A small-molecule ligand and the protein it binds are described below.
Small molecule (SMILES): CC(=O)N[C@@H]1[C@@H](O)[C@H](O)[C@@H](CO)O[C@H]1O

Binding-site contacts:
Ligand atom C8 contacts residue ASN202 of chain 1.A at 4.1 Å.
Ligand atom O5 contacts residue ASN202 of chain 1.A at 2.5 Å (h-bond).
Ligand atom C7 contacts residue ASN202 of chain 1.A at 3.4 Å.
Ligand atom C4 contacts residue ASN202 of chain 1.A at 4.4 Å.
Ligand atom C3 contacts residue ASN202 of chain 1.A at 3.9 Å.
Ligand atom O7 contacts residue ILE199 of chain 1.A at 4.3 Å.
Ligand atom C8 contacts residue VAL179 of chain 1.A at 3.8 Å (hydrophobic).
Ligand atom N2 contacts residue ASN202 of chain 1.A at 2.9 Å (h-bond).
Ligand atom O7 contacts residue ASN202 of chain 1.A at 3.6 Å (h-bond).
Ligand atom C1 contacts residue ASN202 of chain 1.A at 1.5 Å.
Ligand atom C2 contacts residue ASN202 of chain 1.A at 2.5 Å.
Ligand atom C5 contacts residue ASN202 of chain 1.A at 3.8 Å.
Ligand atom C8 contacts residue ARG197 of chain 1.A at 3.6 Å.

Sequence of chain 1.A:
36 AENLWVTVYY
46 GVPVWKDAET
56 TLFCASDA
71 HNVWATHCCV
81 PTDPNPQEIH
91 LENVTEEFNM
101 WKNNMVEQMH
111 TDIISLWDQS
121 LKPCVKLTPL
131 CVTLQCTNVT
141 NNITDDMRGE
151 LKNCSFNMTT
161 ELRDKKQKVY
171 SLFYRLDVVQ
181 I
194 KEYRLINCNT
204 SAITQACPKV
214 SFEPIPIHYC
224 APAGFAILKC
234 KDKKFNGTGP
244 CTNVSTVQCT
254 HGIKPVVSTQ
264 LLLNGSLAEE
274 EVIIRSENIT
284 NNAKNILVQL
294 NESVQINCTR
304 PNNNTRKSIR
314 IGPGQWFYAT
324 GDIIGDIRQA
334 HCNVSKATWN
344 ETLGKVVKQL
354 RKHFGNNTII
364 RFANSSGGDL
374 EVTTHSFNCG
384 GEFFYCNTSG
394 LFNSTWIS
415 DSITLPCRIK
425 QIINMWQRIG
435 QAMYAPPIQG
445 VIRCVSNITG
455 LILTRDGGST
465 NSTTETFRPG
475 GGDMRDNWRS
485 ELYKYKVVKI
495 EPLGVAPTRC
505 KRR